A protein and the small-molecule ligand that binds it are described below.
Small molecule (SMILES): O=C(NCCCO)c1cc(Br)c(Br)[nH]1

Sequence of chain 1.C:
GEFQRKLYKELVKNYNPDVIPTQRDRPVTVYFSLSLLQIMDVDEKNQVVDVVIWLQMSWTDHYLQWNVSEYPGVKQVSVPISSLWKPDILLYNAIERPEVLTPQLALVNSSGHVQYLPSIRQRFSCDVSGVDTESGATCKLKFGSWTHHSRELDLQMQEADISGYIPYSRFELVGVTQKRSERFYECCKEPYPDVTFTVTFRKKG

Binding-site contacts:
Ligand atom C12 contacts residue LEU7 of chain 1.C at 3.8 Å (hydrophobic).
Ligand atom N14 contacts residue LEU7 of chain 1.C at 3.0 Å (h-bond).
Ligand atom BR2 contacts residue VAL79 of chain 1.C at 4.2 Å.
Ligand atom O01 contacts residue LEU11 of chain 1.C at 3.0 Å (h-bond).
Ligand atom BR1 contacts residue LEU64 of chain 1.C at 4.0 Å.
Ligand atom O07 contacts residue TYR71 of chain 1.C at 4.2 Å.
Ligand atom C05 contacts residue GLN65 of chain 1.C at 3.5 Å.
Ligand atom N03 contacts residue LEU64 of chain 1.C at 4.3 Å.
Ligand atom C02 contacts residue LEU7 of chain 1.C at 4.1 Å (hydrophobic).
Ligand atom C10 contacts residue LEU64 of chain 1.C at 3.9 Å (hydrophobic).
Ligand atom C05 contacts residue TYR63 of chain 1.C at 4.1 Å (hydrophobic).
Ligand atom O07 contacts residue TRP66 of chain 1.C at 3.7 Å.
Ligand atom BR2 contacts residue LEU7 of chain 1.C at 4.0 Å.
Ligand atom C02 contacts residue LEU11 of chain 1.C at 3.9 Å (hydrophobic).
Ligand atom BR2 contacts residue VAL77 of chain 1.C at 4.2 Å.
Ligand atom C09 contacts residue LEU64 of chain 1.C at 3.5 Å (hydrophobic).
Ligand atom C10 contacts residue TRP66 of chain 1.C at 4.3 Å (hydrophobic).
Ligand atom N03 contacts residue TYR63 of chain 1.C at 3.6 Å.
Ligand atom C10 contacts residue LEU11 of chain 1.C at 4.4 Å (hydrophobic).
Ligand atom BR1 contacts residue VAL79 of chain 1.C at 4.1 Å.
Ligand atom C02 contacts residue GLU10 of chain 1.C at 4.1 Å.
Ligand atom N03 contacts residue GLN65 of chain 1.C at 3.9 Å.
Ligand atom C04 contacts residue TYR63 of chain 1.C at 3.4 Å (hydrophobic).
Ligand atom O01 contacts residue LEU7 of chain 1.C at 3.5 Å (h-bond).
Ligand atom N14 contacts residue LEU11 of chain 1.C at 3.6 Å.
Ligand atom C09 contacts residue TRP66 of chain 1.C at 4.3 Å (hydrophobic).
Ligand atom C06 contacts residue GLU10 of chain 1.C at 4.4 Å.
Ligand atom C12 contacts residue LEU11 of chain 1.C at 4.0 Å (hydrophobic).
Ligand atom BR2 contacts residue LEU11 of chain 1.C at 4.3 Å.
Ligand atom C04 contacts residue GLN65 of chain 1.C at 4.1 Å.
Ligand atom C08 contacts residue LEU7 of chain 1.C at 4.0 Å (hydrophobic).
Ligand atom C06 contacts residue GLN65 of chain 1.C at 4.1 Å.
Ligand atom BR1 contacts residue VAL108 of chain 1.C at 3.5 Å.
Ligand atom O01 contacts residue GLU10 of chain 1.C at 3.0 Å.
Ligand atom BR1 contacts residue VAL77 of chain 1.C at 3.7 Å.
Ligand atom N14 contacts residue TYR8 of chain 1.C at 4.4 Å.
Ligand atom BR2 contacts residue TYR8 of chain 1.C at 3.5 Å.
Ligand atom C08 contacts residue LEU11 of chain 1.C at 4.2 Å (hydrophobic).
Ligand atom BR1 contacts residue TRP66 of chain 1.C at 4.2 Å.
Ligand atom O07 contacts residue GLN65 of chain 1.C at 3.6 Å (h-bond).